This small molecule binds to this protein.
Small molecule (SMILES): CC(=O)N[C@H]1[C@H](O[C@H]2[C@H](O)[C@@H](NC(C)=O)CO[C@@H]2CO)O[C@H](CO)[C@@H](O)[C@@H]1O

Sequence of chain 1.A:
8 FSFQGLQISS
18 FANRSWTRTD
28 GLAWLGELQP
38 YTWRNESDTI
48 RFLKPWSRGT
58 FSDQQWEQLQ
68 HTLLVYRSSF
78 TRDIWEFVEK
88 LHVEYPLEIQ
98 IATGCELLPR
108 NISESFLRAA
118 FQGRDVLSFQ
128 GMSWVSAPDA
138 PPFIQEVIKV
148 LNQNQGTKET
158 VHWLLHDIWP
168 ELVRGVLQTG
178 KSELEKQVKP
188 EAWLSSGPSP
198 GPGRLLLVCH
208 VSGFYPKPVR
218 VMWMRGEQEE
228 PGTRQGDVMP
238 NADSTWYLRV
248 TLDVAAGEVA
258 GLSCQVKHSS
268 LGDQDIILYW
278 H

Binding-site contacts:
Ligand atom O5 contacts residue ASN20 of chain 1.A at 2.3 Å (h-bond).
Ligand atom C1 contacts residue TRP23 of chain 1.A at 3.9 Å (hydrophobic).
Ligand atom C4 contacts residue ASN20 of chain 1.A at 4.2 Å.
Ligand atom N2 contacts residue SER22 of chain 1.A at 4.3 Å.
Ligand atom C3 contacts residue ASN20 of chain 1.A at 3.7 Å.
Ligand atom N2 contacts residue ASN20 of chain 1.A at 2.9 Å (h-bond).
Ligand atom O6 contacts residue ALA19 of chain 1.A at 4.0 Å.
Ligand atom C7 contacts residue SER22 of chain 1.A at 4.1 Å.
Ligand atom C8 contacts residue SER22 of chain 1.A at 3.4 Å.
Ligand atom C2 contacts residue ASN20 of chain 1.A at 2.4 Å.
Ligand atom C5 contacts residue ASN20 of chain 1.A at 3.6 Å.
Ligand atom O7 contacts residue ASN20 of chain 1.A at 3.2 Å (h-bond).
Ligand atom O7 contacts residue TRP23 of chain 1.A at 4.3 Å.
Ligand atom O5 contacts residue TRP23 of chain 1.A at 4.0 Å.
Ligand atom C7 contacts residue ASN20 of chain 1.A at 3.3 Å.
Ligand atom C1 contacts residue ASN20 of chain 1.A at 1.4 Å.